Sequence of chain 1.D:
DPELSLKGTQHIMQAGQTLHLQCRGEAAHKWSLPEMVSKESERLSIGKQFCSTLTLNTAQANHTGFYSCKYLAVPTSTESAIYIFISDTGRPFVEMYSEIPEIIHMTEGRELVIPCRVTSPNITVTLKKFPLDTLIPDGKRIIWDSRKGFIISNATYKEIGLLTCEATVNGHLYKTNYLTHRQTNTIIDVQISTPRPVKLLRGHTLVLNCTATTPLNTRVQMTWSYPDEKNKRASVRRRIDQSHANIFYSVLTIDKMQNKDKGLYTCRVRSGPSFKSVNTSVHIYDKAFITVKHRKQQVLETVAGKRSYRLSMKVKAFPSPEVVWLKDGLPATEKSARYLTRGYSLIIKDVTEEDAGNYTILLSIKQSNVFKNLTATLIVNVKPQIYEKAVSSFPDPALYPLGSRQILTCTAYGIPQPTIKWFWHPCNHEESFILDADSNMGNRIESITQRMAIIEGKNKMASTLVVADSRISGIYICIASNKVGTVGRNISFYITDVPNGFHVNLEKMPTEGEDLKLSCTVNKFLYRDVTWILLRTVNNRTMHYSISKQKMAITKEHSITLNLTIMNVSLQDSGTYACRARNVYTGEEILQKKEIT

This protein binds this small molecule.
Small molecule (SMILES): CC(=O)N[C@@H]1[C@@H](O)[C@H](O)[C@@H](CO)O[C@H]1O

Binding-site contacts:
Ligand atom N2 contacts residue ASN599 of chain 1.D at 2.9 Å (h-bond).
Ligand atom N2 contacts residue MET598 of chain 1.D at 3.8 Å.
Ligand atom O7 contacts residue ASN599 of chain 1.D at 3.9 Å.
Ligand atom C1 contacts residue GLY544 of chain 1.D at 4.0 Å.
Ligand atom C5 contacts residue GLY544 of chain 1.D at 4.2 Å.
Ligand atom C4 contacts residue ASN599 of chain 1.D at 4.3 Å.
Ligand atom C3 contacts residue ASN599 of chain 1.D at 3.8 Å.
Ligand atom C5 contacts residue ASN599 of chain 1.D at 3.7 Å.
Ligand atom C7 contacts residue MET598 of chain 1.D at 4.3 Å (hydrophobic).
Ligand atom C8 contacts residue MET598 of chain 1.D at 3.7 Å (hydrophobic).
Ligand atom O5 contacts residue GLY544 of chain 1.D at 3.5 Å (h-bond).
Ligand atom C7 contacts residue ASN599 of chain 1.D at 3.9 Å.
Ligand atom C1 contacts residue ASN599 of chain 1.D at 1.4 Å.
Ligand atom C6 contacts residue GLY544 of chain 1.D at 4.2 Å.
Ligand atom O5 contacts residue ASN599 of chain 1.D at 2.4 Å (h-bond).
Ligand atom C1 contacts residue ASP546 of chain 1.D at 3.9 Å.
Ligand atom C2 contacts residue ASN599 of chain 1.D at 2.5 Å.